Sequence of chain 5.A:
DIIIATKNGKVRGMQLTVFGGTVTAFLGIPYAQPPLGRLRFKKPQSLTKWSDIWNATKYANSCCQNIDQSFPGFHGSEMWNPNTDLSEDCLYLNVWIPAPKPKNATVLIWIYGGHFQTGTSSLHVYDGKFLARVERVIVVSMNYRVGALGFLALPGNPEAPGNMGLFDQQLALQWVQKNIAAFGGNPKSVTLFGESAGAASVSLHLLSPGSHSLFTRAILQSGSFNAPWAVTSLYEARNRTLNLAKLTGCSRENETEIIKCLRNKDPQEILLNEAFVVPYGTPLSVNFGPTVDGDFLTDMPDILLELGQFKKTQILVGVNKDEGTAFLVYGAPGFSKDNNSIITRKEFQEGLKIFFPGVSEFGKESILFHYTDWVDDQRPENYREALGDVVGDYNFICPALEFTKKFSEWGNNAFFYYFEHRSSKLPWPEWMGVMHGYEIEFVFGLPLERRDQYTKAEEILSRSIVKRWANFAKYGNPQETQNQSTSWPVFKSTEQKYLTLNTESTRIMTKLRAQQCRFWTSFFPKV

The small molecule below binds the protein below.
Small molecule (SMILES): CC(=O)N[C@@H]1[C@@H](O)[C@H](O)[C@@H](CO)O[C@H]1O

Binding-site contacts:
Ligand atom N2 contacts residue ASN485 of chain 5.A at 3.2 Å (h-bond).
Ligand atom C8 contacts residue LYS469 of chain 5.A at 3.7 Å.
Ligand atom C7 contacts residue GLU482 of chain 5.A at 4.0 Å.
Ligand atom O3 contacts residue ARG465 of chain 5.A at 3.6 Å.
Ligand atom C8 contacts residue ARG465 of chain 5.A at 3.9 Å.
Ligand atom N2 contacts residue ARG465 of chain 5.A at 4.2 Å.
Ligand atom C2 contacts residue ARG465 of chain 5.A at 4.4 Å.
Ligand atom O7 contacts residue GLU482 of chain 5.A at 4.4 Å.
Ligand atom O7 contacts residue ASN485 of chain 5.A at 3.5 Å (h-bond).
Ligand atom C1 contacts residue ASN485 of chain 5.A at 1.4 Å.
Ligand atom C3 contacts residue ASN485 of chain 5.A at 3.9 Å.
Ligand atom O5 contacts residue ASN485 of chain 5.A at 2.5 Å (h-bond).
Ligand atom C8 contacts residue GLU482 of chain 5.A at 3.6 Å.
Ligand atom C6 contacts residue ASN485 of chain 5.A at 4.2 Å.
Ligand atom C7 contacts residue ARG465 of chain 5.A at 3.7 Å.
Ligand atom C7 contacts residue ASN485 of chain 5.A at 3.5 Å.
Ligand atom C4 contacts residue ASN485 of chain 5.A at 4.2 Å.
Ligand atom C5 contacts residue ASN485 of chain 5.A at 3.7 Å.
Ligand atom O7 contacts residue ARG465 of chain 5.A at 3.4 Å.
Ligand atom C2 contacts residue ASN485 of chain 5.A at 2.6 Å.
Ligand atom O7 contacts residue SER466 of chain 5.A at 4.4 Å.